Binding-site contacts:
Ligand atom C25 contacts residue ILE60 of chain 1.C at 4.1 Å (hydrophobic).
Ligand atom C14 contacts residue GLY119 of chain 1.C at 3.1 Å.
Ligand atom O18 contacts residue SER321 of chain 1.C at 4.0 Å.
Ligand atom C3 contacts residue ALA220 of chain 1.C at 3.8 Å (hydrophobic).
Ligand atom C9 contacts residue HIS317 of chain 1.C at 4.0 Å.
Ligand atom C6 contacts residue GLY119 of chain 1.C at 3.7 Å.
Ligand atom C5 contacts residue LEU239 of chain 1.C at 4.0 Å (hydrophobic).
Ligand atom C7 contacts residue ALA247 of chain 1.C at 3.5 Å (hydrophobic).
Ligand atom O18 contacts residue TYR128 of chain 1.C at 3.6 Å.
Ligand atom C2 contacts residue TRP120 of chain 1.C at 3.5 Å (hydrophobic).
Ligand atom C22 contacts residue PHE122 of chain 1.C at 3.5 Å (hydrophobic).
Ligand atom C14 contacts residue ALA191 of chain 1.C at 4.0 Å (hydrophobic).
Ligand atom C3 contacts residue ILE289 of chain 1.C at 3.4 Å (hydrophobic).
Ligand atom C10 contacts residue PHE53 of chain 1.C at 4.0 Å (hydrophobic).
Ligand atom C14 contacts residue GLY118 of chain 1.C at 3.5 Å.
Ligand atom C8 contacts residue ALA191 of chain 1.C at 3.3 Å (hydrophobic).
Ligand atom C5 contacts residue SER190 of chain 1.C at 3.3 Å.
Ligand atom C10 contacts residue LEU239 of chain 1.C at 3.5 Å (hydrophobic).
Ligand atom C9 contacts residue SER190 of chain 1.C at 3.2 Å.
Ligand atom C17 contacts residue SER321 of chain 1.C at 3.7 Å.
Ligand atom C19 contacts residue GLY118 of chain 1.C at 3.5 Å.
Ligand atom C8 contacts residue GLY119 of chain 1.C at 3.1 Å.
Ligand atom C11 contacts residue HIS317 of chain 1.C at 3.9 Å.
Ligand atom C12 contacts residue HIS317 of chain 1.C at 4.0 Å.
Ligand atom C13 contacts residue SER190 of chain 1.C at 3.4 Å.
Ligand atom C2 contacts residue ALA220 of chain 1.C at 3.3 Å (hydrophobic).
Ligand atom C23 contacts residue PHE122 of chain 1.C at 4.1 Å (hydrophobic).
Ligand atom C7 contacts residue GLY119 of chain 1.C at 3.6 Å.
Ligand atom C8 contacts residue SER190 of chain 1.C at 3.5 Å.
Ligand atom C13 contacts residue GLY119 of chain 1.C at 3.6 Å.
Ligand atom C11 contacts residue PHE53 of chain 1.C at 3.9 Å (hydrophobic).
Ligand atom C9 contacts residue GLY119 of chain 1.C at 3.6 Å.
Ligand atom C4 contacts residue ILE244 of chain 1.C at 3.4 Å (hydrophobic).
Ligand atom C6 contacts residue SER190 of chain 1.C at 3.5 Å.
Ligand atom C13 contacts residue GLY118 of chain 1.C at 3.1 Å.
Ligand atom C13 contacts residue HIS317 of chain 1.C at 3.9 Å.
Ligand atom C10 contacts residue HIS317 of chain 1.C at 4.1 Å.
Ligand atom C14 contacts residue HIS317 of chain 1.C at 3.9 Å.
Ligand atom O24 contacts residue ARG61 of chain 1.C at 4.0 Å.
Ligand atom C14 contacts residue SER190 of chain 1.C at 2.8 Å.

Sequence of chain 1.C:
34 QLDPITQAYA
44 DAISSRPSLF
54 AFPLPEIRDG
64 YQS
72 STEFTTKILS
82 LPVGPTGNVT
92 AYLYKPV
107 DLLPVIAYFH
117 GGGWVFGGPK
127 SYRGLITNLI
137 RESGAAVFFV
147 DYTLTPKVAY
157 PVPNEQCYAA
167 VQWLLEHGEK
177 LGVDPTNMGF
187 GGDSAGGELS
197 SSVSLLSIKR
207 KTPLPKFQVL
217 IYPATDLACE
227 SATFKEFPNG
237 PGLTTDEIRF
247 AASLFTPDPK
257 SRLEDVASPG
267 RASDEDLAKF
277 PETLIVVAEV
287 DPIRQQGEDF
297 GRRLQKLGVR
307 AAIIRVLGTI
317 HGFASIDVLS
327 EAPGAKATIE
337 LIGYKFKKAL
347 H

This small molecule binds to this protein.
Small molecule (SMILES): COCCOCCOCCOc1ccc(C(C)(C)CC(C)(C)C)cc1